Binding-site contacts:
Ligand atom O3 contacts residue HIS182 of chain 1.C at 3.7 Å.
Ligand atom O1 contacts residue TYR93 of chain 1.C at 2.9 Å (h-bond).
Ligand atom C2 contacts residue LEU193 of chain 1.C at 4.3 Å (hydrophobic).
Ligand atom O1 contacts residue HIS182 of chain 1.C at 3.4 Å (h-bond).
Ligand atom O2 contacts residue PRO185 of chain 1.C at 3.6 Å.
Ligand atom O2 contacts residue ASP189 of chain 1.C at 3.6 Å.
Ligand atom C1 contacts residue GLN225 of chain 1.C at 4.2 Å.
Ligand atom O3 contacts residue PRO185 of chain 1.C at 3.1 Å.
Ligand atom C2 contacts residue TYR93 of chain 1.C at 4.5 Å (hydrophobic).
Ligand atom N1 contacts residue LEU193 of chain 1.C at 3.8 Å.
Ligand atom C2 contacts residue HIS182 of chain 1.C at 4.3 Å.
Ligand atom C2 contacts residue PRO185 of chain 1.C at 3.6 Å (hydrophobic).
Ligand atom O1 contacts residue TRP152 of chain 1.C at 3.4 Å.
Ligand atom O3 contacts residue LEU193 of chain 1.C at 3.7 Å.
Ligand atom C1 contacts residue TRP152 of chain 1.C at 4.0 Å (hydrophobic).
Ligand atom C2 contacts residue ASP189 of chain 1.C at 3.9 Å.
Ligand atom C1 contacts residue TYR93 of chain 1.C at 4.0 Å (hydrophobic).
Ligand atom C1 contacts residue HIS182 of chain 1.C at 4.0 Å.
Ligand atom C1 contacts residue LEU193 of chain 1.C at 4.0 Å (hydrophobic).
Ligand atom O1 contacts residue GLN225 of chain 1.C at 3.7 Å.
Ligand atom O3 contacts residue ASP189 of chain 1.C at 3.2 Å.
Ligand atom O2 contacts residue GLN225 of chain 1.C at 4.5 Å.
Ligand atom O3 contacts residue PRO184 of chain 1.C at 3.7 Å.
Ligand atom N1 contacts residue TRP152 of chain 1.C at 3.8 Å.

Sequence of chain 1.C:
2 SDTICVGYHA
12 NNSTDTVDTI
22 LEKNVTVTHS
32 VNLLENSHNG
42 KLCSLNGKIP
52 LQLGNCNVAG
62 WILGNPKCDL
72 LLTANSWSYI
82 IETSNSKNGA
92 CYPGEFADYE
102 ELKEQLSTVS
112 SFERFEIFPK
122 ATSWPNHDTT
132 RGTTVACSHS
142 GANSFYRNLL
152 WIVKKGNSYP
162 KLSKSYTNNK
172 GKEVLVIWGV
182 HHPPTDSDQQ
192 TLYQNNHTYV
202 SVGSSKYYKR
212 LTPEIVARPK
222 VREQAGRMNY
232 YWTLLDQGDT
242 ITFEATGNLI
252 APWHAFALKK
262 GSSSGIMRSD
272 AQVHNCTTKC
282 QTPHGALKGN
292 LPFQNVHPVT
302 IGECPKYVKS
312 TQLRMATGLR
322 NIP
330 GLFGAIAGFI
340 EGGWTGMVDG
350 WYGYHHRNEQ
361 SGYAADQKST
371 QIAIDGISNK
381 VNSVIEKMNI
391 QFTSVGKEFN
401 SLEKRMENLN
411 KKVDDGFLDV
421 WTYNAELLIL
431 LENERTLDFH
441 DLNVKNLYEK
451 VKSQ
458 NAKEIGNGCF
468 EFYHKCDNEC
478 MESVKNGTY

The protein below binds the small molecule below.
Small molecule (SMILES): NC(=O)C(=O)O